Binding-site contacts:
Ligand atom OE1 contacts residue SER142 of chain 1.A at 3.3 Å (h-bond).
Ligand atom N contacts residue TYR61 of chain 1.A at 4.1 Å.
Ligand atom O contacts residue TYR61 of chain 1.A at 3.6 Å.
Ligand atom C contacts residue ARG96 of chain 1.A at 3.5 Å.
Ligand atom CB contacts residue TYR61 of chain 1.A at 3.5 Å (hydrophobic).
Ligand atom CB contacts residue LEU138 of chain 1.A at 4.1 Å (hydrophobic).
Ligand atom CG contacts residue GLU193 of chain 1.A at 3.6 Å.
Ligand atom OXT contacts residue ARG96 of chain 1.A at 2.8 Å (salt-bridge).
Ligand atom OXT contacts residue SER142 of chain 1.A at 2.8 Å (h-bond).
Ligand atom N contacts residue PRO89 of chain 1.A at 2.9 Å (h-bond).
Ligand atom C contacts residue PRO89 of chain 1.A at 4.2 Å (hydrophobic).
Ligand atom CD contacts residue THR143 of chain 1.A at 3.3 Å.
Ligand atom N contacts residue SER142 of chain 1.A at 4.2 Å.
Ligand atom CA contacts residue TYR61 of chain 1.A at 4.1 Å (hydrophobic).
Ligand atom CA contacts residue PRO89 of chain 1.A at 4.0 Å (hydrophobic).
Ligand atom CG contacts residue LEU138 of chain 1.A at 3.7 Å (hydrophobic).
Ligand atom C contacts residue TYR61 of chain 1.A at 3.7 Å (hydrophobic).
Ligand atom CB contacts residue GLU193 of chain 1.A at 4.0 Å.
Ligand atom CD contacts residue LEU138 of chain 1.A at 4.1 Å (hydrophobic).
Ligand atom CA contacts residue GLU193 of chain 1.A at 3.4 Å.
Ligand atom OE1 contacts residue LEU138 of chain 1.A at 4.2 Å.
Ligand atom O contacts residue PRO89 of chain 1.A at 3.6 Å (h-bond).
Ligand atom N contacts residue THR91 of chain 1.A at 2.9 Å (h-bond).
Ligand atom O contacts residue ARG96 of chain 1.A at 2.8 Å (salt-bridge).
Ligand atom OE1 contacts residue GLY141 of chain 1.A at 3.7 Å.
Ligand atom O contacts residue THR91 of chain 1.A at 2.9 Å (h-bond).
Ligand atom O contacts residue LEU90 of chain 1.A at 3.6 Å.
Ligand atom CA contacts residue THR91 of chain 1.A at 3.5 Å.
Ligand atom OE1 contacts residue THR143 of chain 1.A at 3.2 Å (h-bond).
Ligand atom C contacts residue THR91 of chain 1.A at 3.7 Å.
Ligand atom OE2 contacts residue GLU193 of chain 1.A at 3.8 Å.
Ligand atom OXT contacts residue GLY141 of chain 1.A at 3.2 Å.
Ligand atom CA contacts residue SER142 of chain 1.A at 3.3 Å.
Ligand atom OE2 contacts residue THR143 of chain 1.A at 2.7 Å (h-bond).
Ligand atom C contacts residue SER142 of chain 1.A at 3.3 Å.
Ligand atom O contacts residue SER142 of chain 1.A at 3.9 Å.
Ligand atom N contacts residue GLU193 of chain 1.A at 2.7 Å (salt-bridge).
Ligand atom N contacts residue TYR220 of chain 1.A at 3.7 Å.
Ligand atom CD contacts residue GLU193 of chain 1.A at 3.9 Å.
Ligand atom OXT contacts residue TYR61 of chain 1.A at 3.4 Å.

The protein below binds the small molecule below.
Small molecule (SMILES): N[C@@H](CCC(=O)O)C(=O)O

Sequence of chain 1.A:
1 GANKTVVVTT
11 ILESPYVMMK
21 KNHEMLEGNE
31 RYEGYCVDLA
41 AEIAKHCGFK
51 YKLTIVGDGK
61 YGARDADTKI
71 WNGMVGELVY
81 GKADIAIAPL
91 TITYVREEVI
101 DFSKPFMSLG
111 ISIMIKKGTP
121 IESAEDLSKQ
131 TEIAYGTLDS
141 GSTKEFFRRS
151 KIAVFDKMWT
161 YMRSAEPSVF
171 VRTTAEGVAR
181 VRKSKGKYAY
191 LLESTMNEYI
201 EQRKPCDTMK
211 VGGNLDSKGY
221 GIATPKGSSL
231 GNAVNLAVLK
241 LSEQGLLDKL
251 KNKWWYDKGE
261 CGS